Sequence of chain 17.A:
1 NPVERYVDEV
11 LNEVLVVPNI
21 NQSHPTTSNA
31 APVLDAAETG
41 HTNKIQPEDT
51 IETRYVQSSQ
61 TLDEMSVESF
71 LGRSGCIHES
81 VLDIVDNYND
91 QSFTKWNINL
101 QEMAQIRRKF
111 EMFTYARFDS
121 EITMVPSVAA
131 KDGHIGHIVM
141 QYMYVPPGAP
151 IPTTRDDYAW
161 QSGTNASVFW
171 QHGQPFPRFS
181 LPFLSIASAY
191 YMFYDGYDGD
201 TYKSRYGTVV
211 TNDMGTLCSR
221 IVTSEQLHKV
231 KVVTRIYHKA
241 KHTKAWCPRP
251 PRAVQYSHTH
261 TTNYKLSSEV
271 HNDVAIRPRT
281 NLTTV

This protein binds this small molecule.
Small molecule (SMILES): Cc1cc(CCCOc2c(C)cc(-n3nnc(C)n3)cc2C)on1

Binding-site contacts:
Ligand atom C3C contacts residue LEU181 of chain 17.A at 4.0 Å (hydrophobic).
Ligand atom C5 contacts residue MET214 of chain 17.A at 3.7 Å (hydrophobic).
Ligand atom CM2 contacts residue ILE77 of chain 17.A at 3.9 Å (hydrophobic).
Ligand atom CM6 contacts residue LEU184 of chain 17.A at 3.6 Å (hydrophobic).
Ligand atom CM3 contacts residue TYR190 of chain 17.A at 3.8 Å (hydrophobic).
Ligand atom C3 contacts residue LEU100 of chain 17.A at 3.7 Å (hydrophobic).
Ligand atom N5A contacts residue LEU217 of chain 17.A at 3.7 Å.
Ligand atom N2 contacts residue LEU100 of chain 17.A at 3.8 Å.
Ligand atom C1B contacts residue LEU181 of chain 17.A at 3.9 Å (hydrophobic).
Ligand atom N3A contacts residue TYR144 of chain 17.A at 3.2 Å.
Ligand atom CM4 contacts residue VAL168 of chain 17.A at 3.9 Å (hydrophobic).
Ligand atom C6B contacts residue LEU181 of chain 17.A at 3.5 Å (hydrophobic).
Ligand atom C5B contacts residue LEU181 of chain 17.A at 3.6 Å (hydrophobic).
Ligand atom C4A contacts residue TYR144 of chain 17.A at 3.5 Å (hydrophobic).
Ligand atom N5A contacts residue PHE179 of chain 17.A at 3.2 Å.
Ligand atom N1A contacts residue MET124 of chain 17.A at 3.9 Å.
Ligand atom N2A contacts residue TYR144 of chain 17.A at 4.0 Å.
Ligand atom O1 contacts residue LEU100 of chain 17.A at 3.8 Å.
Ligand atom C6B contacts residue ILE98 of chain 17.A at 3.8 Å (hydrophobic).
Ligand atom C1C contacts residue MET214 of chain 17.A at 3.4 Å (hydrophobic).
Ligand atom CM6 contacts residue TYR144 of chain 17.A at 3.7 Å (hydrophobic).
Ligand atom CM4 contacts residue TYR142 of chain 17.A at 3.9 Å (hydrophobic).
Ligand atom C1B contacts residue ILE98 of chain 17.A at 3.6 Å (hydrophobic).
Ligand atom C4 contacts residue MET214 of chain 17.A at 4.0 Å (hydrophobic).
Ligand atom CM6 contacts residue LEU181 of chain 17.A at 3.8 Å (hydrophobic).
Ligand atom N3A contacts residue PHE179 of chain 17.A at 3.6 Å.
Ligand atom N1A contacts residue PHE179 of chain 17.A at 3.2 Å.
Ligand atom O1B contacts residue ILE98 of chain 17.A at 3.1 Å.
Ligand atom O1 contacts residue MET214 of chain 17.A at 3.2 Å.
Ligand atom C4A contacts residue PHE179 of chain 17.A at 3.5 Å (hydrophobic).
Ligand atom C4 contacts residue LEU100 of chain 17.A at 3.8 Å (hydrophobic).
Ligand atom C5 contacts residue LEU100 of chain 17.A at 4.0 Å (hydrophobic).
Ligand atom CM4 contacts residue TYR144 of chain 17.A at 3.8 Å (hydrophobic).
Ligand atom C4 contacts residue TYR190 of chain 17.A at 3.8 Å (hydrophobic).
Ligand atom N1A contacts residue LEU217 of chain 17.A at 3.4 Å.
Ligand atom C5B contacts residue TYR144 of chain 17.A at 3.7 Å (hydrophobic).
Ligand atom CM4 contacts residue ALA166 of chain 17.A at 3.1 Å (hydrophobic).
Ligand atom N2 contacts residue MET214 of chain 17.A at 3.7 Å.
Ligand atom N2A contacts residue PHE179 of chain 17.A at 3.3 Å.
Ligand atom CM2 contacts residue ILE122 of chain 17.A at 3.9 Å (hydrophobic).